Binding-site contacts:
Ligand atom C8 contacts residue ASN219 of chain 1.C at 3.2 Å.
Ligand atom C1 contacts residue ASN219 of chain 1.C at 1.4 Å.
Ligand atom O6 contacts residue PHE80 of chain 1.C at 3.5 Å.
Ligand atom O6 contacts residue PRO79 of chain 1.C at 4.5 Å.
Ligand atom C6 contacts residue PHE80 of chain 1.C at 3.6 Å (hydrophobic).
Ligand atom O7 contacts residue PRO83 of chain 1.C at 4.0 Å.
Ligand atom C5 contacts residue PHE80 of chain 1.C at 4.3 Å (hydrophobic).
Ligand atom C5 contacts residue ASN219 of chain 1.C at 3.7 Å.
Ligand atom N2 contacts residue ASN219 of chain 1.C at 2.8 Å (h-bond).
Ligand atom C7 contacts residue ARG82 of chain 1.C at 4.3 Å.
Ligand atom C8 contacts residue PRO83 of chain 1.C at 3.4 Å (hydrophobic).
Ligand atom O7 contacts residue ARG82 of chain 1.C at 4.2 Å.
Ligand atom O5 contacts residue ASN219 of chain 1.C at 2.4 Å (h-bond).
Ligand atom C1 contacts residue ARG82 of chain 1.C at 4.1 Å.
Ligand atom O5 contacts residue ARG82 of chain 1.C at 4.2 Å.
Ligand atom C2 contacts residue ARG82 of chain 1.C at 4.2 Å.
Ligand atom C7 contacts residue ASN219 of chain 1.C at 3.1 Å.
Ligand atom O5 contacts residue PHE80 of chain 1.C at 3.8 Å.
Ligand atom C4 contacts residue ASN219 of chain 1.C at 4.2 Å.
Ligand atom C8 contacts residue GLN217 of chain 1.C at 3.1 Å.
Ligand atom O7 contacts residue ASN219 of chain 1.C at 4.0 Å.
Ligand atom C3 contacts residue ASN219 of chain 1.C at 3.8 Å.
Ligand atom C2 contacts residue ASN219 of chain 1.C at 2.4 Å.
Ligand atom C7 contacts residue PRO83 of chain 1.C at 4.0 Å (hydrophobic).

Sequence of chain 1.C:
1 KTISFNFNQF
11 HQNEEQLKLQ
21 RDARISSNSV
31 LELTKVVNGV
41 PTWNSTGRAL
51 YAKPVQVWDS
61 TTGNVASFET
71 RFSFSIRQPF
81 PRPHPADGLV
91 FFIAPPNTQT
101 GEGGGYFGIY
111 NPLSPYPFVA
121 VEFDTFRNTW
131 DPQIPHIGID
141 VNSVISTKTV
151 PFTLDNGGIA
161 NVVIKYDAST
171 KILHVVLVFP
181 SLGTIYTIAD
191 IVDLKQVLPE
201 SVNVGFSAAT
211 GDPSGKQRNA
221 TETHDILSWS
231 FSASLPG

A protein and the small-molecule ligand that binds it are described below.
Small molecule (SMILES): CC(=O)N[C@H]1[C@H](O[C@H]2[C@H](O[C@@H]3O[C@@H](C)[C@@H](O)[C@@H](O)[C@@H]3O)[C@@H](NC(C)=O)CO[C@@H]2CO)O[C@H](CO)[C@@H](O[C@@H]2O[C@H](CO)[C@@H](O)[C@H](O)[C@@H]2O)[C@@H]1O